A small-molecule ligand and the protein it binds are described below.
Small molecule (SMILES): CC(=O)N[C@@H]1[C@@H](O)[C@H](O)[C@@H](CO)O[C@H]1O

Binding-site contacts:
Ligand atom O5 contacts residue ASN59 of chain 1.A at 2.4 Å (h-bond).
Ligand atom C3 contacts residue SER61 of chain 1.A at 4.4 Å.
Ligand atom N2 contacts residue THR62 of chain 1.A at 3.9 Å.
Ligand atom C4 contacts residue ASN59 of chain 1.A at 4.2 Å.
Ligand atom C7 contacts residue THR62 of chain 1.A at 4.3 Å.
Ligand atom C7 contacts residue SER61 of chain 1.A at 4.1 Å.
Ligand atom C1 contacts residue SER61 of chain 1.A at 3.8 Å.
Ligand atom O7 contacts residue ASN59 of chain 1.A at 4.1 Å.
Ligand atom N2 contacts residue SER61 of chain 1.A at 2.9 Å (h-bond).
Ligand atom C7 contacts residue ASN59 of chain 1.A at 3.9 Å.
Ligand atom C1 contacts residue ASN59 of chain 1.A at 1.4 Å.
Ligand atom C3 contacts residue ASN59 of chain 1.A at 3.8 Å.
Ligand atom C2 contacts residue ASN59 of chain 1.A at 2.5 Å.
Ligand atom N2 contacts residue ASN59 of chain 1.A at 2.9 Å (h-bond).
Ligand atom C5 contacts residue ASN59 of chain 1.A at 3.7 Å.
Ligand atom C2 contacts residue SER61 of chain 1.A at 3.1 Å.
Ligand atom C8 contacts residue THR62 of chain 1.A at 4.4 Å.

Sequence of chain 1.A:
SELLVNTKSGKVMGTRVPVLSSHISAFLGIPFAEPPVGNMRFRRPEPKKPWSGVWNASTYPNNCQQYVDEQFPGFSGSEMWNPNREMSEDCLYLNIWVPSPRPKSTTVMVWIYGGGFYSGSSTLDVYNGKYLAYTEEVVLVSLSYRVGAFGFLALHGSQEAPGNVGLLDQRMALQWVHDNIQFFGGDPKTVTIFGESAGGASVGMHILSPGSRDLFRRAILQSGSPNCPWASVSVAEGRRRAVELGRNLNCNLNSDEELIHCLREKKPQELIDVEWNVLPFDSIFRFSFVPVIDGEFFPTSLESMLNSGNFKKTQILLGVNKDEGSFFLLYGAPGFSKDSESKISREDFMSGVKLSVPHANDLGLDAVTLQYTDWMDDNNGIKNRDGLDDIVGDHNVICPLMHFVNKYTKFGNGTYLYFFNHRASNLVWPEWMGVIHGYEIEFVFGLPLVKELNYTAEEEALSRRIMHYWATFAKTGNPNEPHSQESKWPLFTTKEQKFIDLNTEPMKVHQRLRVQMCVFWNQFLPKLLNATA